This small molecule binds to this protein.
Small molecule (SMILES): CC(=O)N[C@@H]1[C@@H](O)[C@H](O)[C@@H](CO)O[C@H]1O

Binding-site contacts:
Ligand atom C8 contacts residue ASN21 of chain 1.B at 4.1 Å.
Ligand atom C3 contacts residue ASN21 of chain 1.B at 3.8 Å.
Ligand atom O7 contacts residue ASN21 of chain 1.B at 4.0 Å.
Ligand atom C2 contacts residue ASN21 of chain 1.B at 2.5 Å.
Ligand atom C5 contacts residue ASN21 of chain 1.B at 3.7 Å.
Ligand atom C1 contacts residue ASN21 of chain 1.B at 1.4 Å.
Ligand atom O5 contacts residue ASN21 of chain 1.B at 2.4 Å (h-bond).
Ligand atom C7 contacts residue ASN21 of chain 1.B at 3.6 Å.
Ligand atom O7 contacts residue THR17 of chain 2.B at 4.5 Å.
Ligand atom C4 contacts residue ASN21 of chain 1.B at 4.2 Å.
Ligand atom N2 contacts residue ASN21 of chain 1.B at 2.9 Å (h-bond).

Sequence of chain 1.B:
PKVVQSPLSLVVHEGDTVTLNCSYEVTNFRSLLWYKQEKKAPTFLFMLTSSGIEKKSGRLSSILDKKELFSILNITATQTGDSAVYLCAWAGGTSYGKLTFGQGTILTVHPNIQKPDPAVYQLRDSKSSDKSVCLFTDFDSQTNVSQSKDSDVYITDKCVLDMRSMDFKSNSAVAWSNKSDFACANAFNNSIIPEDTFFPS

Sequence of chain 2.B:
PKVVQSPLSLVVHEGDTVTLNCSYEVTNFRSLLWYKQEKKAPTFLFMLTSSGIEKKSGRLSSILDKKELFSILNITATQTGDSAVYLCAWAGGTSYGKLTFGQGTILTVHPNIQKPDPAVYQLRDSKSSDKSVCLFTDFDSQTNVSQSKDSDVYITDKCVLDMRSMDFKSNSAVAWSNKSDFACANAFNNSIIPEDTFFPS